Sequence of chain 2.A:
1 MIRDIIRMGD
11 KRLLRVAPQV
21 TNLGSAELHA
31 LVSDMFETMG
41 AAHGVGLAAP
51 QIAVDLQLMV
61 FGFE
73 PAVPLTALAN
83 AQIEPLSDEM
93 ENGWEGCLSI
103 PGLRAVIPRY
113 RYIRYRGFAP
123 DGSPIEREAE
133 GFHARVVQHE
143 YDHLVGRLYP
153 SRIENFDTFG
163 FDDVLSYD

This protein binds this small molecule.
Small molecule (SMILES): CC(C)C1C(=O)NC(=S)NC1=O

Binding-site contacts:
Ligand atom C9 contacts residue VAL138 of chain 2.A at 4.2 Å (hydrophobic).
Ligand atom C5 contacts residue GLY98 of chain 2.A at 3.5 Å.
Ligand atom C3 contacts residue HIS141 of chain 2.A at 3.6 Å.
Ligand atom N4 contacts residue GLY98 of chain 2.A at 2.3 Å (h-bond).
Ligand atom O12 contacts residue GLY98 of chain 2.A at 2.4 Å (h-bond).
Ligand atom S7 contacts residue GLY98 of chain 2.A at 4.0 Å.
Ligand atom C2 contacts residue HIS141 of chain 2.A at 3.8 Å.
Ligand atom C1 contacts residue HIS141 of chain 2.A at 3.7 Å.
Ligand atom O8 contacts residue HIS141 of chain 2.A at 4.1 Å.
Ligand atom S7 contacts residue CD1 of chain 2.B at 2.7 Å.
Ligand atom O8 contacts residue GLU142 of chain 2.A at 2.5 Å (salt-bridge).
Ligand atom S7 contacts residue CYS99 of chain 2.A at 3.5 Å.
Ligand atom N6 contacts residue GLU142 of chain 2.A at 2.7 Å (salt-bridge).
Ligand atom C5 contacts residue CD1 of chain 2.B at 3.3 Å.
Ligand atom C5 contacts residue GLU142 of chain 2.A at 3.8 Å.
Ligand atom C5 contacts residue CYS99 of chain 2.A at 4.1 Å (hydrophobic).
Ligand atom S7 contacts residue LEU100 of chain 2.A at 3.3 Å (h-bond).
Ligand atom C1 contacts residue VAL45 of chain 2.A at 4.0 Å (hydrophobic).
Ligand atom S7 contacts residue HIS141 of chain 2.A at 3.8 Å.
Ligand atom C2 contacts residue GLY98 of chain 2.A at 4.2 Å.
Ligand atom O8 contacts residue GLY46 of chain 2.A at 3.8 Å.
Ligand atom O8 contacts residue VAL138 of chain 2.A at 3.5 Å.
Ligand atom O12 contacts residue HIS141 of chain 2.A at 3.8 Å.
Ligand atom C11 contacts residue ARG137 of chain 2.A at 3.7 Å.
Ligand atom C5 contacts residue HIS141 of chain 2.A at 3.3 Å.
Ligand atom N4 contacts residue HIS141 of chain 2.A at 3.3 Å (h-bond).
Ligand atom N4 contacts residue CD1 of chain 2.B at 3.8 Å.
Ligand atom C10 contacts residue VAL45 of chain 2.A at 3.8 Å (hydrophobic).
Ligand atom C1 contacts residue GLU142 of chain 2.A at 2.9 Å.
Ligand atom N6 contacts residue CD1 of chain 2.B at 4.0 Å.
Ligand atom C9 contacts residue VAL45 of chain 2.A at 3.7 Å (hydrophobic).
Ligand atom N6 contacts residue GLY46 of chain 2.A at 3.6 Å.
Ligand atom O8 contacts residue VAL45 of chain 2.A at 3.6 Å.
Ligand atom C3 contacts residue GLY98 of chain 2.A at 2.7 Å.
Ligand atom O12 contacts residue GLU97 of chain 2.A at 3.5 Å.
Ligand atom N6 contacts residue HIS141 of chain 2.A at 3.6 Å.
Ligand atom S7 contacts residue GLN51 of chain 2.A at 3.5 Å (h-bond).
Ligand atom N4 contacts residue CYS99 of chain 2.A at 3.7 Å.
Ligand atom C11 contacts residue GLU97 of chain 2.A at 3.9 Å.
Ligand atom C10 contacts residue PHE134 of chain 2.A at 4.0 Å (hydrophobic).